The small molecule below binds the protein below.
Small molecule (SMILES): COC(=O)N1CCC(Oc2cccc([C@@H](CC#N)Nc3nc4n(n3)C(=O)CC(C)=N4)c2)CC1

Sequence of chain 9.A:
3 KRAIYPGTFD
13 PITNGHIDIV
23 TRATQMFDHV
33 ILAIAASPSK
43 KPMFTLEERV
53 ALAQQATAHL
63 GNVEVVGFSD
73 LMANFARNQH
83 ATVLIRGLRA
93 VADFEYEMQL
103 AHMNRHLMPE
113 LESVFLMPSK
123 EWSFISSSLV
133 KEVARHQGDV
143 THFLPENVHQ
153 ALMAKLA

Sequence of chain 5.A:
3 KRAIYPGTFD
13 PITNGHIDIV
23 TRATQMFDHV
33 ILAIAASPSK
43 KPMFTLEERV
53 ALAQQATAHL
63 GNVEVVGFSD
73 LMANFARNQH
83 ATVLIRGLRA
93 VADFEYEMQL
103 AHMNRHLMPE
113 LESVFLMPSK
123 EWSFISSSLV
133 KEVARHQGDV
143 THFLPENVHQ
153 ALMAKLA

Binding-site contacts:
Ligand atom O contacts residue ARG88 of chain 9.A at 3.7 Å.
Ligand atom C5 contacts residue ARG88 of chain 9.A at 3.5 Å.
Ligand atom C contacts residue ASN106 of chain 9.A at 3.6 Å.
Ligand atom C contacts residue LEU86 of chain 9.A at 3.5 Å (hydrophobic).
Ligand atom C contacts residue ARG88 of chain 9.A at 3.8 Å.
Ligand atom O1 contacts residue ASN106 of chain 9.A at 3.0 Å (h-bond).
Ligand atom N1 contacts residue SER39 of chain 9.A at 2.9 Å (h-bond).
Ligand atom C14 contacts residue ASP72 of chain 9.A at 3.2 Å.
Ligand atom N2 contacts residue ASP72 of chain 9.A at 3.0 Å (salt-bridge).
Ligand atom C14 contacts residue PHE70 of chain 9.A at 3.7 Å (hydrophobic).
Ligand atom N6 contacts residue LEU73 of chain 9.A at 3.6 Å.
Ligand atom C14 contacts residue SER71 of chain 9.A at 3.4 Å.
Ligand atom C6 contacts residue ARG88 of chain 9.A at 3.8 Å.
Ligand atom C8 contacts residue THR10 of chain 9.A at 3.8 Å.
Ligand atom C20 contacts residue ASN106 of chain 9.A at 3.5 Å.
Ligand atom C15 contacts residue SER39 of chain 9.A at 3.9 Å.
Ligand atom C18 contacts residue LEU102 of chain 9.A at 3.6 Å (hydrophobic).
Ligand atom C12 contacts residue ALA37 of chain 9.A at 3.5 Å (hydrophobic).
Ligand atom C1 contacts residue MET74 of chain 9.A at 3.7 Å (hydrophobic).
Ligand atom O1 contacts residue MET74 of chain 9.A at 3.7 Å.
Ligand atom N2 contacts residue HIS138 of chain 5.A at 3.8 Å.
Ligand atom C9 contacts residue SER39 of chain 9.A at 3.6 Å.
Ligand atom N1 contacts residue SO41 of chain 9.D at 3.3 Å (h-bond).
Ligand atom O3 contacts residue GLU134 of chain 5.A at 3.4 Å.
Ligand atom O1 contacts residue LEU102 of chain 9.A at 3.7 Å.
Ligand atom C15 contacts residue HIS138 of chain 5.A at 3.8 Å.
Ligand atom N contacts residue MET74 of chain 9.A at 3.8 Å.
Ligand atom C11 contacts residue ALA37 of chain 9.A at 3.8 Å (hydrophobic).
Ligand atom C8 contacts residue ALA37 of chain 9.A at 3.6 Å (hydrophobic).
Ligand atom C13 contacts residue ASP72 of chain 9.A at 3.7 Å.
Ligand atom C2 contacts residue MET74 of chain 9.A at 3.8 Å (hydrophobic).
Ligand atom C7 contacts residue ALA37 of chain 9.A at 3.4 Å (hydrophobic).
Ligand atom N6 contacts residue MET74 of chain 9.A at 2.9 Å (h-bond).
Ligand atom N5 contacts residue LEU73 of chain 9.A at 3.7 Å.
Ligand atom C15 contacts residue SER71 of chain 9.A at 3.6 Å.
Ligand atom C15 contacts residue PHE70 of chain 9.A at 3.7 Å (hydrophobic).
Ligand atom C1 contacts residue LEU102 of chain 9.A at 3.7 Å (hydrophobic).
Ligand atom C13 contacts residue HIS138 of chain 5.A at 3.6 Å.
Ligand atom N1 contacts residue ALA38 of chain 9.A at 3.4 Å (h-bond).
Ligand atom C20 contacts residue MET105 of chain 9.A at 3.7 Å (hydrophobic).